The small molecule below binds the protein below.
Small molecule (SMILES): CC(=O)N[C@H]1[C@H](O[C@H]2[C@H](O)[C@@H](NC(C)=O)CO[C@@H]2CO)O[C@H](CO)[C@@H](O)[C@@H]1O

Sequence of chain 1.C:
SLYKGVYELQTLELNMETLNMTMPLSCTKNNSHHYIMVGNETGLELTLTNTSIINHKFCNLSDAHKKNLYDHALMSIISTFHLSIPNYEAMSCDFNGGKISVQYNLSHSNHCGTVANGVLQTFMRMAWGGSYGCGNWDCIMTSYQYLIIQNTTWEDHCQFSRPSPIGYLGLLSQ

Binding-site contacts:
Ligand atom C8 contacts residue HIS92 of chain 1.C at 3.6 Å.
Ligand atom O6 contacts residue LYS88 of chain 1.C at 4.3 Å.
Ligand atom C1 contacts residue ASN89 of chain 1.C at 1.5 Å.
Ligand atom C6 contacts residue LYS88 of chain 1.C at 4.2 Å.
Ligand atom C4 contacts residue ASN89 of chain 1.C at 4.4 Å.
Ligand atom C8 contacts residue ASN90 of chain 1.C at 4.1 Å.
Ligand atom O5 contacts residue LYS88 of chain 1.C at 4.1 Å.
Ligand atom O7 contacts residue ASN89 of chain 1.C at 3.1 Å (h-bond).
Ligand atom C2 contacts residue SER91 of chain 1.C at 4.4 Å.
Ligand atom C8 contacts residue ASN89 of chain 1.C at 3.7 Å.
Ligand atom C2 contacts residue ASN89 of chain 1.C at 2.6 Å.
Ligand atom O4 contacts residue HIS92 of chain 1.C at 4.4 Å.
Ligand atom C7 contacts residue SER91 of chain 1.C at 3.6 Å.
Ligand atom O5 contacts residue HIS92 of chain 1.C at 4.1 Å.
Ligand atom N2 contacts residue ASN89 of chain 1.C at 3.0 Å (h-bond).
Ligand atom O7 contacts residue HIS92 of chain 1.C at 3.7 Å.
Ligand atom C8 contacts residue SER91 of chain 1.C at 3.2 Å.
Ligand atom C3 contacts residue ASN89 of chain 1.C at 3.9 Å.
Ligand atom C5 contacts residue HIS92 of chain 1.C at 3.9 Å.
Ligand atom C8 contacts residue TYR217 of chain 1.C at 4.5 Å (hydrophobic).
Ligand atom C5 contacts residue ASN89 of chain 1.C at 3.8 Å.
Ligand atom C7 contacts residue HIS92 of chain 1.C at 4.0 Å.
Ligand atom C3 contacts residue HIS92 of chain 1.C at 4.2 Å.
Ligand atom C7 contacts residue ASN89 of chain 1.C at 3.2 Å.
Ligand atom C4 contacts residue HIS92 of chain 1.C at 4.5 Å.
Ligand atom O5 contacts residue ASN89 of chain 1.C at 2.5 Å (h-bond).
Ligand atom N2 contacts residue SER91 of chain 1.C at 3.2 Å (h-bond).
Ligand atom C1 contacts residue HIS92 of chain 1.C at 3.7 Å.